Sequence of chain 2.A:
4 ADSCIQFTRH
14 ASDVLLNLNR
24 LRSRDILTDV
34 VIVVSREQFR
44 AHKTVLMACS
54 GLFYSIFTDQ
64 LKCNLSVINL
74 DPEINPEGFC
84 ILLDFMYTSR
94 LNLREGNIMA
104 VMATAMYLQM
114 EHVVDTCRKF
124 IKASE

This protein binds this small molecule.
Small molecule (SMILES): N#Cc1c(C(F)(F)F)cc(-c2cccs2)nc1SC(C(=O)O)c1ccccc1

Binding-site contacts:
Ligand atom C6 contacts residue MET50 of chain 2.A at 3.5 Å (hydrophobic).
Ligand atom C7 contacts residue GLY54 of chain 2.A at 3.4 Å.
Ligand atom C7 contacts residue SER53 of chain 2.A at 3.5 Å.
Ligand atom C18 contacts residue TYR57 of chain 2.A at 3.5 Å (hydrophobic).
Ligand atom C6 contacts residue CYS52 of chain 2.A at 4.1 Å (hydrophobic).
Ligand atom C2 contacts residue TYR57 of chain 2.A at 3.5 Å (hydrophobic).
Ligand atom C7 contacts residue CYS52 of chain 2.A at 3.6 Å (hydrophobic).
Ligand atom F2 contacts residue ASN20 of chain 1.A at 3.6 Å.
Ligand atom F2 contacts residue LEU24 of chain 1.A at 3.6 Å.
Ligand atom F2 contacts residue ALA51 of chain 2.A at 3.8 Å.
Ligand atom C6 contacts residue ASN20 of chain 1.A at 3.9 Å.
Ligand atom S contacts residue GLY54 of chain 2.A at 3.9 Å.
Ligand atom C contacts residue ASN20 of chain 1.A at 3.9 Å.
Ligand atom C8 contacts residue GLN112 of chain 2.A at 3.9 Å.
Ligand atom C contacts residue TYR57 of chain 2.A at 3.7 Å (hydrophobic).
Ligand atom C1 contacts residue ASN20 of chain 1.A at 4.1 Å.
Ligand atom C9 contacts residue MET50 of chain 2.A at 3.5 Å (hydrophobic).
Ligand atom N1 contacts residue ARG23 of chain 1.A at 4.1 Å.
Ligand atom F1 contacts residue LEU24 of chain 1.A at 4.1 Å.
Ligand atom F contacts residue TYR57 of chain 2.A at 2.8 Å.
Ligand atom C contacts residue LEU24 of chain 1.A at 3.8 Å (hydrophobic).
Ligand atom N1 contacts residue TYR57 of chain 2.A at 3.5 Å (h-bond).
Ligand atom C1 contacts residue TYR57 of chain 2.A at 3.5 Å (hydrophobic).
Ligand atom C4 contacts residue TYR57 of chain 2.A at 4.0 Å (hydrophobic).
Ligand atom F1 contacts residue ASN20 of chain 1.A at 3.0 Å.
Ligand atom N contacts residue TYR57 of chain 2.A at 4.0 Å.
Ligand atom C3 contacts residue TYR57 of chain 2.A at 3.8 Å (hydrophobic).
Ligand atom C9 contacts residue ASN20 of chain 1.A at 3.8 Å.
Ligand atom S1 contacts residue TYR57 of chain 2.A at 3.8 Å.
Ligand atom C6 contacts residue GLY54 of chain 2.A at 4.0 Å.
Ligand atom F contacts residue LEU24 of chain 1.A at 3.0 Å.
Ligand atom F2 contacts residue MET50 of chain 2.A at 3.3 Å.
Ligand atom C8 contacts residue SER53 of chain 2.A at 4.0 Å.
Ligand atom F2 contacts residue TYR57 of chain 2.A at 3.9 Å.
Ligand atom C8 contacts residue GLY54 of chain 2.A at 3.4 Å.
Ligand atom C6 contacts residue SER53 of chain 2.A at 3.9 Å.
Ligand atom F1 contacts residue ARG23 of chain 1.A at 3.3 Å.
Ligand atom N1 contacts residue ARG27 of chain 1.A at 3.8 Å.
Ligand atom C6 contacts residue ALA51 of chain 2.A at 3.9 Å (hydrophobic).
Ligand atom C9 contacts residue TYR57 of chain 2.A at 3.8 Å (hydrophobic).

Sequence of chain 1.A:
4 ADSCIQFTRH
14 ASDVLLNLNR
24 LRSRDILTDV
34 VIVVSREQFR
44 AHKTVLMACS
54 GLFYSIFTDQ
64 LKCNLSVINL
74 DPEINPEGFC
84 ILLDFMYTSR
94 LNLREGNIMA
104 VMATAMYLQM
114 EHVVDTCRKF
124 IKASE